Sequence of chain 1.A:
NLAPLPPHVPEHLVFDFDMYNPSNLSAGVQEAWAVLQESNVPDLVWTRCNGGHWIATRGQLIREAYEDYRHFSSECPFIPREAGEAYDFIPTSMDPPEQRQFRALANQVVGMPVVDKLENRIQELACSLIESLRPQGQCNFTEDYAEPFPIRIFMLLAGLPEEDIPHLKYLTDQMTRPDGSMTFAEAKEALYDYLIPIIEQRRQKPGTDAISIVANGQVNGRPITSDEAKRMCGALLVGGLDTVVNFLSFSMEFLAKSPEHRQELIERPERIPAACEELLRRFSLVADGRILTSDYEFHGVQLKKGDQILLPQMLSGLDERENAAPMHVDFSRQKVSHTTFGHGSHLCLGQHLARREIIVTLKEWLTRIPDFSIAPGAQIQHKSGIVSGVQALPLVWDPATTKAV

This protein binds this small molecule.
Small molecule (SMILES): Cn1cc[nH+]c1

Binding-site contacts:
Ligand atom N3 contacts residue HEM1 of chain 1.B at 2.8 Å.
Ligand atom C2 contacts residue GLY248 of chain 1.A at 4.1 Å.
Ligand atom N1 contacts residue HEM1 of chain 1.B at 3.6 Å (h-bond).
Ligand atom C5 contacts residue VAL295 of chain 1.A at 4.2 Å (hydrophobic).
Ligand atom C2 contacts residue ALA244 of chain 1.A at 4.5 Å (hydrophobic).
Ligand atom C4 contacts residue GLY248 of chain 1.A at 3.7 Å.
Ligand atom N1 contacts residue VAL247 of chain 1.A at 4.2 Å.
Ligand atom C2 contacts residue HEM1 of chain 1.B at 3.2 Å.
Ligand atom C5 contacts residue THR252 of chain 1.A at 3.5 Å.
Ligand atom C4 contacts residue THR252 of chain 1.A at 3.2 Å.
Ligand atom C4 contacts residue HEM1 of chain 1.B at 2.7 Å.
Ligand atom C5 contacts residue HEM1 of chain 1.B at 3.3 Å.
Ligand atom C5 contacts residue VAL247 of chain 1.A at 4.2 Å (hydrophobic).
Ligand atom C4 contacts residue VAL247 of chain 1.A at 4.3 Å (hydrophobic).
Ligand atom N3 contacts residue THR252 of chain 1.A at 4.4 Å.
Ligand atom N3 contacts residue VAL247 of chain 1.A at 4.2 Å.
Ligand atom N3 contacts residue GLY248 of chain 1.A at 3.3 Å.
Ligand atom C2 contacts residue VAL247 of chain 1.A at 4.2 Å (hydrophobic).
Ligand atom CM1 contacts residue HEM1 of chain 1.B at 4.0 Å.